This protein binds this small molecule.
Small molecule (SMILES): N[C@@H](CC(=O)O)C(=O)O

Binding-site contacts:
Ligand atom C contacts residue SER62 of chain 1.D at 3.3 Å.
Ligand atom C contacts residue GLY14 of chain 1.D at 4.2 Å.
Ligand atom OD2 contacts residue THR15 of chain 1.D at 3.4 Å (h-bond).
Ligand atom N contacts residue THR15 of chain 1.D at 4.1 Å.
Ligand atom O contacts residue SER62 of chain 1.D at 2.3 Å (h-bond).
Ligand atom CA contacts residue GLU63 of chain 1.D at 3.7 Å.
Ligand atom OD2 contacts residue MET121 of chain 1.D at 4.1 Å.
Ligand atom OXT contacts residue SER62 of chain 1.D at 2.8 Å (h-bond).
Ligand atom OD1 contacts residue THR95 of chain 1.D at 3.0 Å (h-bond).
Ligand atom N contacts residue ASP96 of chain 1.D at 2.8 Å (salt-bridge).
Ligand atom C contacts residue GLY61 of chain 1.D at 4.2 Å.
Ligand atom OXT contacts residue THR15 of chain 1.D at 4.0 Å.
Ligand atom O contacts residue THR95 of chain 1.D at 3.3 Å (h-bond).
Ligand atom O contacts residue ASP96 of chain 1.D at 3.2 Å (salt-bridge).
Ligand atom OXT contacts residue GLU63 of chain 1.D at 3.5 Å (salt-bridge).
Ligand atom CG contacts residue THR15 of chain 1.D at 3.0 Å.
Ligand atom N contacts residue SER254 of chain 1.H at 4.2 Å.
Ligand atom O contacts residue GLY94 of chain 1.D at 3.4 Å.
Ligand atom C contacts residue GLY94 of chain 1.D at 3.7 Å.
Ligand atom O contacts residue GLU63 of chain 1.D at 3.5 Å (salt-bridge).
Ligand atom CA contacts residue ASP96 of chain 1.D at 3.4 Å.
Ligand atom CA contacts residue THR15 of chain 1.D at 3.3 Å.
Ligand atom CG contacts residue ALA120 of chain 1.D at 3.8 Å (hydrophobic).
Ligand atom OD1 contacts residue ALA120 of chain 1.D at 3.7 Å.
Ligand atom CB contacts residue ASP96 of chain 1.D at 3.4 Å.
Ligand atom OD2 contacts residue ALA120 of chain 1.D at 3.1 Å (h-bond).
Ligand atom OXT contacts residue GLY61 of chain 1.D at 3.3 Å.
Ligand atom CB contacts residue THR95 of chain 1.D at 3.5 Å.
Ligand atom OD2 contacts residue THR95 of chain 1.D at 2.8 Å (h-bond).
Ligand atom OD1 contacts residue GLY14 of chain 1.D at 4.1 Å.
Ligand atom C contacts residue GLU63 of chain 1.D at 3.3 Å.
Ligand atom N contacts residue GLU63 of chain 1.D at 3.0 Å (salt-bridge).
Ligand atom OD1 contacts residue GLY94 of chain 1.D at 3.3 Å.
Ligand atom CB contacts residue THR15 of chain 1.D at 3.4 Å.
Ligand atom CG contacts residue THR95 of chain 1.D at 3.0 Å.
Ligand atom OXT contacts residue GLY14 of chain 1.D at 3.3 Å.
Ligand atom C contacts residue ASP96 of chain 1.D at 3.7 Å.
Ligand atom C contacts residue THR95 of chain 1.D at 4.0 Å.
Ligand atom OXT contacts residue GLY94 of chain 1.D at 3.5 Å.
Ligand atom OD1 contacts residue THR15 of chain 1.D at 3.1 Å (h-bond).

Sequence of chain 1.H:
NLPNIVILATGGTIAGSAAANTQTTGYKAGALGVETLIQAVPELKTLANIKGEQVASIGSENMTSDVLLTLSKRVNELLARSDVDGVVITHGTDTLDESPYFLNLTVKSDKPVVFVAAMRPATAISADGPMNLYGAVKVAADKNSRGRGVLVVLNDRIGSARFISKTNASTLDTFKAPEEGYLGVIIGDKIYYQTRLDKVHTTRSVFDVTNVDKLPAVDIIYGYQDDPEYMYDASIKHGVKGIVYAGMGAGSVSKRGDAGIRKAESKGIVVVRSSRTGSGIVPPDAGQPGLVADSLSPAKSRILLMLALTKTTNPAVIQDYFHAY

Sequence of chain 1.D:
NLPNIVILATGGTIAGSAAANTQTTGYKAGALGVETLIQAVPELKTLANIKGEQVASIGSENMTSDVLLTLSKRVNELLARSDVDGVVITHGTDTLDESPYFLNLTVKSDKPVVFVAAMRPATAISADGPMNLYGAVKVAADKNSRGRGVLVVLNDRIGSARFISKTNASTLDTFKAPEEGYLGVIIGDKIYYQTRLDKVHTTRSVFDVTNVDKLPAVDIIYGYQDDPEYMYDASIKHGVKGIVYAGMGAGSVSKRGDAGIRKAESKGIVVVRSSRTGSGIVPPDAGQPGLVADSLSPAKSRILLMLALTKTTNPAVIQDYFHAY